A protein and the small-molecule ligand that binds it are described below.
Small molecule (SMILES): CC(=O)N[C@@H]1[C@@H](O)[C@H](O)[C@@H](CO)O[C@H]1O

Binding-site contacts:
Ligand atom C3 contacts residue ASN20 of chain 1.A at 3.8 Å.
Ligand atom C6 contacts residue TRP23 of chain 1.A at 3.8 Å (hydrophobic).
Ligand atom C6 contacts residue ALA19 of chain 1.A at 4.1 Å (hydrophobic).
Ligand atom C5 contacts residue ALA19 of chain 1.A at 4.4 Å (hydrophobic).
Ligand atom O5 contacts residue ASN20 of chain 1.A at 2.3 Å (h-bond).
Ligand atom C7 contacts residue ASN20 of chain 1.A at 3.4 Å.
Ligand atom C2 contacts residue ASN20 of chain 1.A at 2.5 Å.
Ligand atom C5 contacts residue TRP23 of chain 1.A at 3.7 Å (hydrophobic).
Ligand atom N2 contacts residue ASN20 of chain 1.A at 2.9 Å (h-bond).
Ligand atom O5 contacts residue TRP23 of chain 1.A at 3.8 Å.
Ligand atom O6 contacts residue ALA19 of chain 1.A at 4.3 Å.
Ligand atom C1 contacts residue TRP23 of chain 1.A at 3.8 Å (hydrophobic).
Ligand atom C5 contacts residue ASN20 of chain 1.A at 3.6 Å.
Ligand atom C1 contacts residue ASN20 of chain 1.A at 1.4 Å.
Ligand atom N2 contacts residue SER22 of chain 1.A at 3.9 Å.
Ligand atom C7 contacts residue SER22 of chain 1.A at 4.2 Å.
Ligand atom O7 contacts residue ASN20 of chain 1.A at 3.4 Å (h-bond).
Ligand atom C8 contacts residue SER22 of chain 1.A at 3.9 Å.
Ligand atom C4 contacts residue ASN20 of chain 1.A at 4.2 Å.
Ligand atom O5 contacts residue ALA19 of chain 1.A at 3.6 Å.
Ligand atom C1 contacts residue SER22 of chain 1.A at 4.3 Å.
Ligand atom C1 contacts residue ALA19 of chain 1.A at 4.4 Å (hydrophobic).

Sequence of chain 1.A:
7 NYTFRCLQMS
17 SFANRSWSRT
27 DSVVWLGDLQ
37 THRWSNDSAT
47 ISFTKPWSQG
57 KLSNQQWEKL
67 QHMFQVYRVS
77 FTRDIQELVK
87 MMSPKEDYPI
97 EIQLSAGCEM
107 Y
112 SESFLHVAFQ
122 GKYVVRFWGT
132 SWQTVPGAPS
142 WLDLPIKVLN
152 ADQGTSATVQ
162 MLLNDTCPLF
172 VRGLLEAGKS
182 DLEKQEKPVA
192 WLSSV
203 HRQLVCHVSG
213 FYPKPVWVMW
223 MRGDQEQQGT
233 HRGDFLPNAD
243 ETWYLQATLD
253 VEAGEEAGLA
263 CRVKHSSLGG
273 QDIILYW